Sequence of chain 4.A:
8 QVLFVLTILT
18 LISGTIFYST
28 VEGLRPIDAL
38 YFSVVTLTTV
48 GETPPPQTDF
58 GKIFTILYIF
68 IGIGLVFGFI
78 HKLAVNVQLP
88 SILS

This small molecule binds to this protein.
Small molecule (SMILES): NCC(=O)O

Binding-site contacts:
Ligand atom C contacts residue ILE34 of chain 4.A at 3.6 Å (hydrophobic).
Ligand atom O contacts residue ILE34 of chain 4.A at 4.0 Å.
Ligand atom N contacts residue ARG32 of chain 4.A at 3.6 Å.
Ligand atom C contacts residue ARG32 of chain 4.A at 4.0 Å.
Ligand atom O contacts residue ASP56 of chain 1.A at 4.2 Å.
Ligand atom C contacts residue PRO33 of chain 4.A at 4.3 Å (hydrophobic).
Ligand atom OXT contacts residue PRO33 of chain 4.A at 3.4 Å.
Ligand atom CA contacts residue ARG32 of chain 4.A at 3.3 Å.
Ligand atom O contacts residue ARG32 of chain 4.A at 3.8 Å.
Ligand atom CA contacts residue PRO33 of chain 4.A at 3.9 Å (hydrophobic).
Ligand atom CA contacts residue ILE34 of chain 4.A at 3.9 Å (hydrophobic).
Ligand atom OXT contacts residue ILE34 of chain 4.A at 3.0 Å (h-bond).

Sequence of chain 1.A:
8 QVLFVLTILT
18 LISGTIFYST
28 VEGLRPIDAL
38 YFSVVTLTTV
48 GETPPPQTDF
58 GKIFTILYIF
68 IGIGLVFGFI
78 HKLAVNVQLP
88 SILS